Binding-site contacts:
Ligand atom O5 contacts residue ASN55 of chain 3.A at 2.4 Å (h-bond).
Ligand atom C3 contacts residue ASN55 of chain 3.A at 3.8 Å.
Ligand atom C1 contacts residue TYR86 of chain 3.A at 4.4 Å (hydrophobic).
Ligand atom O2 contacts residue TYR86 of chain 3.A at 4.0 Å.
Ligand atom C7 contacts residue ASN55 of chain 3.A at 3.5 Å.
Ligand atom O3 contacts residue TYR86 of chain 3.A at 4.5 Å.
Ligand atom O7 contacts residue ASN55 of chain 3.A at 3.6 Å (h-bond).
Ligand atom C2 contacts residue ASN55 of chain 3.A at 2.5 Å.
Ligand atom C2 contacts residue TYR86 of chain 3.A at 3.7 Å (hydrophobic).
Ligand atom C5 contacts residue ASN55 of chain 3.A at 3.6 Å.
Ligand atom O5 contacts residue TYR86 of chain 3.A at 4.3 Å.
Ligand atom O6 contacts residue TYR86 of chain 3.A at 3.4 Å (h-bond).
Ligand atom O5 contacts residue TYR86 of chain 3.A at 3.5 Å (h-bond).
Ligand atom O4 contacts residue TYR86 of chain 3.A at 4.0 Å.
Ligand atom C1 contacts residue ASN55 of chain 3.A at 1.4 Å.
Ligand atom C1 contacts residue TYR86 of chain 3.A at 4.0 Å (hydrophobic).
Ligand atom C8 contacts residue GLU54 of chain 3.A at 3.7 Å.
Ligand atom C4 contacts residue ASN55 of chain 3.A at 4.2 Å.
Ligand atom N2 contacts residue ASN55 of chain 3.A at 3.0 Å (h-bond).

This protein binds this small molecule.
Small molecule (SMILES): CC(=O)N[C@H]1[C@H](O[C@H]2[C@H](O)[C@@H](NC(C)=O)CO[C@@H]2CO[C@H]2O[C@@H](C)[C@@H](O)[C@@H](O)[C@@H]2O)O[C@H](CO)[C@@H](O)[C@@H]1O

Sequence of chain 3.A:
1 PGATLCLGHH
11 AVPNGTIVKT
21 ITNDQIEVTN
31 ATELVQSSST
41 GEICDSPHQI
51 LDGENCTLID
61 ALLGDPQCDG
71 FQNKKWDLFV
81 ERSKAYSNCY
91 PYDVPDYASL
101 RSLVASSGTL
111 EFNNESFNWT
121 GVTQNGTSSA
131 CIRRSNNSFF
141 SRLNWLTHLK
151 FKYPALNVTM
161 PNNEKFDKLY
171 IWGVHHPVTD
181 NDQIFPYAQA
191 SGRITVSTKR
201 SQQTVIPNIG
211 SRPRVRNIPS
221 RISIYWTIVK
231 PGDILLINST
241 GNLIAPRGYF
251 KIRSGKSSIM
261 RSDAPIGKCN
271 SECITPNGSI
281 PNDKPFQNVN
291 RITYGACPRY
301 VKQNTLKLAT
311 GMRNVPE